Sequence of chain 1.B:
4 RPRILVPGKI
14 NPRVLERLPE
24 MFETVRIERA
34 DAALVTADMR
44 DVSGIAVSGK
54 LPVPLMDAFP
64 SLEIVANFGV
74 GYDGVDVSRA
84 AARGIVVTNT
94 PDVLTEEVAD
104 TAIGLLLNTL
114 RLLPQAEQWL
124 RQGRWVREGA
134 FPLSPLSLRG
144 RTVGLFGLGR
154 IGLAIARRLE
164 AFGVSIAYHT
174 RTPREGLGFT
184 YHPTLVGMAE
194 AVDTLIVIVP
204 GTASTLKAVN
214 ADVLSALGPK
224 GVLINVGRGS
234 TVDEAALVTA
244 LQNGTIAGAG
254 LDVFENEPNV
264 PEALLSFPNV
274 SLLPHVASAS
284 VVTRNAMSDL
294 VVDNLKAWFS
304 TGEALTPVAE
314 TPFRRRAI

Binding-site contacts:
Ligand atom OP1 contacts residue THR175 of chain 1.B at 3.4 Å (h-bond).
Ligand atom O5' contacts residue GLY152 of chain 1.B at 3.4 Å.
Ligand atom N1 contacts residue ARG174 of chain 1.B at 3.6 Å.
Ligand atom O11 contacts residue ARG153 of chain 1.B at 3.0 Å (salt-bridge).
Ligand atom O15' contacts residue ILE154 of chain 1.B at 3.2 Å.
Ligand atom O14' contacts residue ILE201 of chain 1.B at 3.6 Å.
Ligand atom P contacts residue ARG153 of chain 1.B at 3.5 Å.
Ligand atom C8 contacts residue ARG174 of chain 1.B at 3.5 Å.
Ligand atom O12' contacts residue ARG231 of chain 1.B at 3.1 Å.
Ligand atom O11' contacts residue ARG231 of chain 1.B at 3.7 Å.
Ligand atom O12 contacts residue ILE154 of chain 1.B at 3.0 Å (h-bond).
Ligand atom C2 contacts residue ARG174 of chain 1.B at 3.5 Å.
Ligand atom O1 contacts residue ARG153 of chain 1.B at 3.5 Å (salt-bridge).
Ligand atom C8 contacts residue PRO203 of chain 1.B at 3.4 Å (hydrophobic).
Ligand atom OP1 contacts residue THR173 of chain 1.B at 3.6 Å.
Ligand atom O2' contacts residue THR173 of chain 1.B at 3.6 Å.
Ligand atom N3 contacts residue THR173 of chain 1.B at 3.5 Å.
Ligand atom N6 contacts residue ARG174 of chain 1.B at 3.8 Å.
Ligand atom N7 contacts residue ARG174 of chain 1.B at 3.3 Å (salt-bridge).
Ligand atom N6 contacts residue SER207 of chain 1.B at 3.2 Å (h-bond).
Ligand atom O11 contacts residue VAL73 of chain 1.B at 3.7 Å.
Ligand atom C2 contacts residue THR173 of chain 1.B at 3.5 Å.
Ligand atom O2 contacts residue ARG153 of chain 1.B at 3.2 Å (salt-bridge).
Ligand atom O11' contacts residue VAL229 of chain 1.B at 3.7 Å.
Ligand atom O12 contacts residue ARG153 of chain 1.B at 3.4 Å (salt-bridge).
Ligand atom P1 contacts residue ARG153 of chain 1.B at 3.6 Å.
Ligand atom O4' contacts residue PRO203 of chain 1.B at 3.4 Å.
Ligand atom N6 contacts residue THR208 of chain 1.B at 3.4 Å.
Ligand atom O3 contacts residue ARG153 of chain 1.B at 3.0 Å (salt-bridge).
Ligand atom P1 contacts residue ILE154 of chain 1.B at 3.5 Å.
Ligand atom C6 contacts residue THR208 of chain 1.B at 3.8 Å.
Ligand atom O11 contacts residue ILE154 of chain 1.B at 3.3 Å.
Ligand atom O3' contacts residue GLY152 of chain 1.B at 3.2 Å (h-bond).
Ligand atom O2 contacts residue GLY152 of chain 1.B at 3.7 Å.
Ligand atom O3' contacts residue LEU151 of chain 1.B at 3.4 Å.
Ligand atom C6 contacts residue ARG174 of chain 1.B at 3.6 Å.
Ligand atom OP2 contacts residue ARG174 of chain 1.B at 3.0 Å (salt-bridge).
Ligand atom OP3 contacts residue ARG174 of chain 1.B at 2.9 Å (salt-bridge).
Ligand atom O13' contacts residue PRO203 of chain 1.B at 3.4 Å.
Ligand atom C5 contacts residue ARG174 of chain 1.B at 3.6 Å.

This protein binds this small molecule.
Small molecule (SMILES): Nc1ncnc2c1ncn2[C@@H]1O[C@H](CO[P](=O)(O)O[P](=O)(O)OC[C@H]2O[C@@H](O)[C@H](O)[C@@H]2O)[C@@H](O)[C@H]1OP(=O)(O)O